Binding-site contacts:
Ligand atom O13 contacts residue TRP277 of chain 1.A at 3.9 Å.
Ligand atom O13 contacts residue THR78 of chain 1.A at 3.7 Å.
Ligand atom O01 contacts residue GLU244 of chain 1.A at 2.8 Å (salt-bridge).
Ligand atom C03 contacts residue TRP510 of chain 1.A at 3.4 Å (hydrophobic).
Ligand atom C10 contacts residue TRP277 of chain 1.A at 3.6 Å (hydrophobic).
Ligand atom C08 contacts residue TYR289 of chain 1.A at 3.6 Å (hydrophobic).
Ligand atom O09 contacts residue TYR289 of chain 1.A at 3.8 Å.
Ligand atom C08 contacts residue ARG366 of chain 1.A at 3.7 Å.
Ligand atom O13 contacts residue TRP121 of chain 1.A at 3.0 Å (h-bond).
Ligand atom C02 contacts residue ASN167 of chain 1.A at 4.0 Å.
Ligand atom C02 contacts residue GLU244 of chain 1.A at 3.2 Å.
Ligand atom C08 contacts residue SER247 of chain 1.A at 3.7 Å.
Ligand atom C12 contacts residue TRP121 of chain 1.A at 4.0 Å (hydrophobic).
Ligand atom O01 contacts residue GLU168 of chain 1.A at 3.4 Å (salt-bridge).
Ligand atom N06 contacts residue GLU244 of chain 1.A at 2.5 Å (salt-bridge).
Ligand atom C07 contacts residue GLU244 of chain 1.A at 3.5 Å.
Ligand atom C03 contacts residue GLU168 of chain 1.A at 3.4 Å.
Ligand atom C05 contacts residue GLU168 of chain 1.A at 3.6 Å.
Ligand atom C12 contacts residue GLY34 of chain 1.A at 3.6 Å.
Ligand atom O09 contacts residue TYR224 of chain 1.A at 3.9 Å.
Ligand atom O13 contacts residue GLY34 of chain 1.A at 2.7 Å (h-bond).
Ligand atom O13 contacts residue THR79 of chain 1.A at 3.2 Å (h-bond).
Ligand atom N06 contacts residue GLU168 of chain 1.A at 2.9 Å (salt-bridge).
Ligand atom C05 contacts residue GLU244 of chain 1.A at 3.4 Å.
Ligand atom O09 contacts residue ARG366 of chain 1.A at 3.0 Å (salt-bridge).
Ligand atom C02 contacts residue GLU168 of chain 1.A at 3.6 Å.
Ligand atom C12 contacts residue GLU244 of chain 1.A at 3.3 Å.
Ligand atom N06 contacts residue TYR224 of chain 1.A at 3.9 Å.
Ligand atom C10 contacts residue THR79 of chain 1.A at 3.9 Å.
Ligand atom C10 contacts residue GLU244 of chain 1.A at 3.9 Å.
Ligand atom O11 contacts residue GLY34 of chain 1.A at 3.8 Å.
Ligand atom O11 contacts residue THR79 of chain 1.A at 2.8 Å (h-bond).
Ligand atom O01 contacts residue TRP121 of chain 1.A at 3.4 Å (h-bond).
Ligand atom C04 contacts residue GLU168 of chain 1.A at 3.4 Å.
Ligand atom C07 contacts residue TYR224 of chain 1.A at 3.7 Å (hydrophobic).
Ligand atom C12 contacts residue TRP277 of chain 1.A at 3.9 Å (hydrophobic).
Ligand atom C05 contacts residue TYR224 of chain 1.A at 4.0 Å (hydrophobic).
Ligand atom O09 contacts residue SER247 of chain 1.A at 2.7 Å (h-bond).
Ligand atom C10 contacts residue GLY34 of chain 1.A at 3.9 Å.
Ligand atom O01 contacts residue ASN167 of chain 1.A at 2.8 Å (h-bond).

Sequence of chain 1.A:
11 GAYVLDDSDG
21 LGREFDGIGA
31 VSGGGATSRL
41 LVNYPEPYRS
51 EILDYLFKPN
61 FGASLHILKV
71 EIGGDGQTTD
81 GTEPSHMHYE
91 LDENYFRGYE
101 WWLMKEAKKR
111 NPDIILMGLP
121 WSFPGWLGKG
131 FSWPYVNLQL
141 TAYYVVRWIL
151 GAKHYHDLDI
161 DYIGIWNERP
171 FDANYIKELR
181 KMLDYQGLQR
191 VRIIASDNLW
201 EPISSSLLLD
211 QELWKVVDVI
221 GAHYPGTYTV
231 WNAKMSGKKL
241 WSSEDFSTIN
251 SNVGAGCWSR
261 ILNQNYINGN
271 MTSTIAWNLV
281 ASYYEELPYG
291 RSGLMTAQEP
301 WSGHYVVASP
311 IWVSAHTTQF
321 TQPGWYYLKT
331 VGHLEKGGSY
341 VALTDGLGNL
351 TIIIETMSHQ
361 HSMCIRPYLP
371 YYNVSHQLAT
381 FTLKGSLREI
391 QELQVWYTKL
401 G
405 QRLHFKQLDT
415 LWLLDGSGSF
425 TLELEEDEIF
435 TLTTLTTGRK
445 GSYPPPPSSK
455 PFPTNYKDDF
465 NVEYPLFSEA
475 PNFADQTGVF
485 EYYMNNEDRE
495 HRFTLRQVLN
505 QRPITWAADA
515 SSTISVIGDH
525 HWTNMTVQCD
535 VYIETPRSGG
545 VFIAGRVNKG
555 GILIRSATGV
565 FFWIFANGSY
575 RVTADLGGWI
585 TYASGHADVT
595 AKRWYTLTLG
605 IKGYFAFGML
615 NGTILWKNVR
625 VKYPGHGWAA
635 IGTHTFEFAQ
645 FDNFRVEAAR

A small-molecule ligand and the protein it binds are described below.
Small molecule (SMILES): OC[C@@H]1[C@H](O)[C@H](O)[C@]2(O)CC[C@H]1N2